This small molecule binds to this protein.
Small molecule (SMILES): N[C@@H](Cc1ccccc1)C(=O)NCC=O

Binding-site contacts:
Ligand atom CD1 contacts residue ASN492 of chain 3.PA at 3.9 Å.
Ligand atom CE1 contacts residue ILE434 of chain 3.PA at 3.9 Å (hydrophobic).
Ligand atom CA contacts residue ASN492 of chain 3.PA at 3.3 Å.
Ligand atom CG contacts residue PHE496 of chain 3.PA at 4.0 Å (hydrophobic).
Ligand atom CE1 contacts residue PHE496 of chain 3.PA at 3.6 Å (hydrophobic).
Ligand atom CD1 contacts residue PRO438 of chain 3.PA at 4.4 Å (hydrophobic).
Ligand atom CE1 contacts residue PRO438 of chain 3.PA at 3.8 Å (hydrophobic).
Ligand atom O contacts residue ASN492 of chain 3.PA at 4.2 Å.
Ligand atom CG contacts residue GLY495 of chain 3.PA at 4.4 Å.
Ligand atom CD2 contacts residue ARG442 of chain 3.PA at 3.5 Å.
Ligand atom O contacts residue ARG442 of chain 3.PA at 4.3 Å.
Ligand atom CB contacts residue GLY495 of chain 3.PA at 3.9 Å.
Ligand atom N contacts residue ASN492 of chain 3.PA at 3.3 Å (h-bond).
Ligand atom CG contacts residue ASN492 of chain 3.PA at 4.3 Å.
Ligand atom N contacts residue SER491 of chain 3.PA at 4.1 Å.
Ligand atom N contacts residue ARG442 of chain 3.PA at 4.2 Å.
Ligand atom CA contacts residue ARG442 of chain 3.PA at 3.6 Å.
Ligand atom CZ contacts residue PHE496 of chain 3.PA at 3.9 Å (hydrophobic).
Ligand atom CB contacts residue PHE496 of chain 3.PA at 3.9 Å (hydrophobic).
Ligand atom CE2 contacts residue ARG442 of chain 3.PA at 3.6 Å.
Ligand atom CE2 contacts residue PRO438 of chain 3.PA at 3.7 Å (hydrophobic).
Ligand atom CD2 contacts residue PRO438 of chain 3.PA at 4.4 Å (hydrophobic).
Ligand atom C contacts residue ASN492 of chain 3.PA at 4.0 Å.
Ligand atom C contacts residue ARG442 of chain 3.PA at 4.4 Å.
Ligand atom O contacts residue PRO438 of chain 3.PA at 4.0 Å.
Ligand atom CZ contacts residue PRO438 of chain 3.PA at 3.4 Å (hydrophobic).
Ligand atom CD1 contacts residue ILE434 of chain 3.PA at 4.1 Å (hydrophobic).
Ligand atom CB contacts residue ASN492 of chain 3.PA at 3.8 Å.
Ligand atom CD1 contacts residue PHE496 of chain 3.PA at 3.7 Å (hydrophobic).

Sequence of chain 3.PA:
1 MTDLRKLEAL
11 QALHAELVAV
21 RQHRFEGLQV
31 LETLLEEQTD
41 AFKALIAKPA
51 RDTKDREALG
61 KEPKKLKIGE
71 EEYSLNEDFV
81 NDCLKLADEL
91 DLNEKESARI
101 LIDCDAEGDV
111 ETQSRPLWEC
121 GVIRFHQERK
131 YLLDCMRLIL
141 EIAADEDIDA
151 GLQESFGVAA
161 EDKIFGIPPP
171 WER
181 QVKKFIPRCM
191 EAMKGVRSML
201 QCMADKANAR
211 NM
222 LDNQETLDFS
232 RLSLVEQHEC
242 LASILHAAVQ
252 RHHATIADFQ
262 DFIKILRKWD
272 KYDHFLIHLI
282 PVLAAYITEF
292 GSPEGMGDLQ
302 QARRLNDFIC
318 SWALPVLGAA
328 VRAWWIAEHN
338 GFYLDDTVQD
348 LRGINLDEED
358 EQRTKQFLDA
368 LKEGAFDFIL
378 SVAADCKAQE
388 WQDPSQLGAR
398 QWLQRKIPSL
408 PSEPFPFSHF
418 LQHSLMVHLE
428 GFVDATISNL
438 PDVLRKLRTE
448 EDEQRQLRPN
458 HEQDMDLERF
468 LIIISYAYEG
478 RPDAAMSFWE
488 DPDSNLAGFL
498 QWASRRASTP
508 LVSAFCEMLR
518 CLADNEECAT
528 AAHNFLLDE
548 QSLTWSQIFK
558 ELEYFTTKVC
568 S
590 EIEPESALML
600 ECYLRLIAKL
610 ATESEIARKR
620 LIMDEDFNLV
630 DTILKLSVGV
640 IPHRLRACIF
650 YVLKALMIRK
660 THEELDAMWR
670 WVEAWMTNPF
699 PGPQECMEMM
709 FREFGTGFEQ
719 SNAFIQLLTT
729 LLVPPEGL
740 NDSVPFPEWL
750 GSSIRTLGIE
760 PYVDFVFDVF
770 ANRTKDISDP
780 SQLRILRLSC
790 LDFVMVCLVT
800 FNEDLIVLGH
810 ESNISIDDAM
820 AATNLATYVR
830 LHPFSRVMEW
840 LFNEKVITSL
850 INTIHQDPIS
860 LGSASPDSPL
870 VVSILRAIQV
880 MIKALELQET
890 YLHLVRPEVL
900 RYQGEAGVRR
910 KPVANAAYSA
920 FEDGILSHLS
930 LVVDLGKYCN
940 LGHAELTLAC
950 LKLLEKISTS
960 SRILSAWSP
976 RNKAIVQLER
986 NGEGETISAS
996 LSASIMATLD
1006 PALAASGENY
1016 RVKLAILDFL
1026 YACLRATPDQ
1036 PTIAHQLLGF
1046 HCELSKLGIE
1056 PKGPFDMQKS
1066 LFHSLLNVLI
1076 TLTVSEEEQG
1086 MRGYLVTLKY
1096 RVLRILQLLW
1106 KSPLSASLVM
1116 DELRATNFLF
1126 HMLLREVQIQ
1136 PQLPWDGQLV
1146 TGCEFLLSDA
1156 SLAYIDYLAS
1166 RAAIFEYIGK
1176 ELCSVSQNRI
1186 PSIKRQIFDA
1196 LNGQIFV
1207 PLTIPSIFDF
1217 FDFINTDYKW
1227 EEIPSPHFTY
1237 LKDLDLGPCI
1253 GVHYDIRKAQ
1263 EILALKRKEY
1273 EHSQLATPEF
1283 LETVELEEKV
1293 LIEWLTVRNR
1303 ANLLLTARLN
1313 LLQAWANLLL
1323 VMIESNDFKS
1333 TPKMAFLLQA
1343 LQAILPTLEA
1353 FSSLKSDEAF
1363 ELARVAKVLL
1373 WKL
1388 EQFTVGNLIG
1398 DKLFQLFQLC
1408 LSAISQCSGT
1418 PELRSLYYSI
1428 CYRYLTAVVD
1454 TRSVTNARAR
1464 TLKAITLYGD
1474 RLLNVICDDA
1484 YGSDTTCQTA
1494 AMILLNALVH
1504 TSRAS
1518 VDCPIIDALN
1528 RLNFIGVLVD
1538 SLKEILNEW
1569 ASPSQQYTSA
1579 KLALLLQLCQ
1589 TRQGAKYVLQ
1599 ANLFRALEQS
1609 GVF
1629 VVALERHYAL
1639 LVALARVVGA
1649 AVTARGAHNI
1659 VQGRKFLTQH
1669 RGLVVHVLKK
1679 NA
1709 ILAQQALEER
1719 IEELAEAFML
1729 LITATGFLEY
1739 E